Sequence of chain 1.A:
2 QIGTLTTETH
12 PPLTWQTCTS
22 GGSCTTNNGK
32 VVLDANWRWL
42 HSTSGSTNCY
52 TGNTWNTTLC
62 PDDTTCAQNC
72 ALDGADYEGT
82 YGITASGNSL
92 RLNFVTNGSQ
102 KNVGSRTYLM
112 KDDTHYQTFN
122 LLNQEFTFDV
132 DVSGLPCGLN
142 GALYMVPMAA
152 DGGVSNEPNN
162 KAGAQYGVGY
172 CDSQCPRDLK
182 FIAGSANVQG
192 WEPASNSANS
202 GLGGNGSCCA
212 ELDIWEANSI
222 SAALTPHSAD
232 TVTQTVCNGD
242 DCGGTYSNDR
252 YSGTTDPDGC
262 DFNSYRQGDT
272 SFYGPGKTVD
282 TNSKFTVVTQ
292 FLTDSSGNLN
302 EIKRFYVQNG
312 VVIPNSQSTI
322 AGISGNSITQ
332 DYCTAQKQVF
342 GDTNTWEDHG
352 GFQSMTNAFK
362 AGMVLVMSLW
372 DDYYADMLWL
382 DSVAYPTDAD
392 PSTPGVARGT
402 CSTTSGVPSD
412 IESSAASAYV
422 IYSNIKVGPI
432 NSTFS

Binding-site contacts:
Ligand atom C6 contacts residue LEU60 of chain 1.A at 4.1 Å (hydrophobic).
Ligand atom O5 contacts residue LEU60 of chain 1.A at 3.7 Å.
Ligand atom O7 contacts residue ASN57 of chain 1.A at 3.8 Å.
Ligand atom C5 contacts residue THR59 of chain 1.A at 4.3 Å.
Ligand atom C5 contacts residue THR48 of chain 1.A at 4.3 Å.
Ligand atom O5 contacts residue ASN57 of chain 1.A at 2.3 Å (h-bond).
Ligand atom C1 contacts residue THR59 of chain 1.A at 4.4 Å.
Ligand atom O6 contacts residue LEU60 of chain 1.A at 4.1 Å.
Ligand atom C3 contacts residue ASN57 of chain 1.A at 3.8 Å.
Ligand atom C1 contacts residue ASN57 of chain 1.A at 1.4 Å.
Ligand atom N2 contacts residue ASN57 of chain 1.A at 2.9 Å (h-bond).
Ligand atom C4 contacts residue ASN57 of chain 1.A at 4.2 Å.
Ligand atom C1 contacts residue THR48 of chain 1.A at 4.2 Å.
Ligand atom C2 contacts residue ASN57 of chain 1.A at 2.5 Å.
Ligand atom C7 contacts residue ASN57 of chain 1.A at 3.5 Å.
Ligand atom O6 contacts residue THR48 of chain 1.A at 3.5 Å.
Ligand atom O5 contacts residue THR48 of chain 1.A at 3.6 Å.
Ligand atom C6 contacts residue THR59 of chain 1.A at 4.4 Å.
Ligand atom C2 contacts residue THR48 of chain 1.A at 4.1 Å.
Ligand atom O5 contacts residue THR59 of chain 1.A at 4.3 Å.
Ligand atom C5 contacts residue ASN57 of chain 1.A at 3.6 Å.
Ligand atom O7 contacts residue THR59 of chain 1.A at 4.3 Å.
Ligand atom C6 contacts residue THR48 of chain 1.A at 4.5 Å.
Ligand atom C4 contacts residue THR48 of chain 1.A at 4.3 Å.

The small molecule below binds the protein below.
Small molecule (SMILES): CC(=O)N[C@@H]1[C@@H](O)[C@H](O)[C@@H](CO)O[C@H]1O